Binding-site contacts:
Ligand atom C02 contacts residue LYS66 of chain 2.A at 4.3 Å.
Ligand atom C08 contacts residue GLN94 of chain 2.A at 3.5 Å.
Ligand atom CL contacts residue LEU93 of chain 2.A at 3.8 Å.
Ligand atom C09 contacts residue GLN94 of chain 2.A at 3.3 Å.
Ligand atom C06 contacts residue TRP65 of chain 2.A at 3.9 Å (hydrophobic).
Ligand atom C07 contacts residue GLN94 of chain 2.A at 4.5 Å.
Ligand atom N03 contacts residue TRP65 of chain 2.A at 3.9 Å.
Ligand atom C12 contacts residue ARG60 of chain 2.A at 3.2 Å.
Ligand atom N01 contacts residue TRP65 of chain 2.A at 4.3 Å.
Ligand atom C02 contacts residue TRP65 of chain 2.A at 3.9 Å (hydrophobic).
Ligand atom C05 contacts residue TRP65 of chain 2.A at 3.6 Å (hydrophobic).
Ligand atom C10 contacts residue GLN94 of chain 2.A at 4.1 Å.
Ligand atom C08 contacts residue ARG60 of chain 2.A at 3.6 Å.
Ligand atom C09 contacts residue LEU90 of chain 2.A at 4.0 Å (hydrophobic).
Ligand atom C09 contacts residue ARG60 of chain 2.A at 3.4 Å.
Ligand atom C12 contacts residue TRP65 of chain 2.A at 3.8 Å (hydrophobic).
Ligand atom N01 contacts residue LYS66 of chain 2.A at 3.4 Å.
Ligand atom C07 contacts residue ARG60 of chain 2.A at 3.7 Å.
Ligand atom CL contacts residue ARG60 of chain 2.A at 4.1 Å.
Ligand atom C10 contacts residue MET59 of chain 2.A at 4.5 Å (hydrophobic).
Ligand atom C13 contacts residue ARG60 of chain 2.A at 3.2 Å.
Ligand atom N03 contacts residue LEU90 of chain 2.A at 3.8 Å.
Ligand atom N04 contacts residue TRP65 of chain 2.A at 3.8 Å.
Ligand atom C13 contacts residue TRP65 of chain 2.A at 3.3 Å (hydrophobic).
Ligand atom N04 contacts residue LEU90 of chain 2.A at 3.6 Å.
Ligand atom O14 contacts residue TRP65 of chain 2.A at 3.7 Å.
Ligand atom C10 contacts residue LEU90 of chain 2.A at 4.5 Å (hydrophobic).
Ligand atom CL contacts residue MET59 of chain 2.A at 4.1 Å.
Ligand atom C12 contacts residue MET59 of chain 2.A at 4.5 Å (hydrophobic).
Ligand atom C06 contacts residue ARG60 of chain 2.A at 4.3 Å.
Ligand atom C10 contacts residue ARG60 of chain 2.A at 3.2 Å.
Ligand atom C07 contacts residue TRP65 of chain 2.A at 3.9 Å (hydrophobic).
Ligand atom CL contacts residue GLU97 of chain 2.A at 4.0 Å.
Ligand atom N03 contacts residue LYS66 of chain 2.A at 4.3 Å.
Ligand atom N01 contacts residue GLU67 of chain 2.A at 3.6 Å.

Sequence of chain 2.A:
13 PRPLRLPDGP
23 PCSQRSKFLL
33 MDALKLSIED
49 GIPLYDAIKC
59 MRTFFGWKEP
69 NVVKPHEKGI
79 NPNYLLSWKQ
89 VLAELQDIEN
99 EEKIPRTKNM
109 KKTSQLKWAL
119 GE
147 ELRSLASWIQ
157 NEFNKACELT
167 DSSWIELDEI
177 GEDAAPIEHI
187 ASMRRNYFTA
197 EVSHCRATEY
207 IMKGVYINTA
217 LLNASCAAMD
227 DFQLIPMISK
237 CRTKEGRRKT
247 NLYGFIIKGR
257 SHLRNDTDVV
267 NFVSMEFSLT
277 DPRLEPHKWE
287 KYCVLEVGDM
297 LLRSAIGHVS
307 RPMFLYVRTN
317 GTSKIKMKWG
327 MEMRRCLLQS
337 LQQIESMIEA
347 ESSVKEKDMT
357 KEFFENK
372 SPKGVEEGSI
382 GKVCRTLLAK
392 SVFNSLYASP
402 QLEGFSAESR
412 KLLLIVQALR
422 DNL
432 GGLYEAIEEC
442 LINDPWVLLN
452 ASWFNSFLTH

A small-molecule ligand and the protein it binds are described below.
Small molecule (SMILES): Nc1nnc(Cc2ccc(Cl)cc2)o1